This protein binds this small molecule.
Small molecule (SMILES): C/C(NCc1cnc(C)nc1N)=C(/S)CCO[P](=O)([O-])O[P](=O)([O-])O

Sequence of chain 4.A:
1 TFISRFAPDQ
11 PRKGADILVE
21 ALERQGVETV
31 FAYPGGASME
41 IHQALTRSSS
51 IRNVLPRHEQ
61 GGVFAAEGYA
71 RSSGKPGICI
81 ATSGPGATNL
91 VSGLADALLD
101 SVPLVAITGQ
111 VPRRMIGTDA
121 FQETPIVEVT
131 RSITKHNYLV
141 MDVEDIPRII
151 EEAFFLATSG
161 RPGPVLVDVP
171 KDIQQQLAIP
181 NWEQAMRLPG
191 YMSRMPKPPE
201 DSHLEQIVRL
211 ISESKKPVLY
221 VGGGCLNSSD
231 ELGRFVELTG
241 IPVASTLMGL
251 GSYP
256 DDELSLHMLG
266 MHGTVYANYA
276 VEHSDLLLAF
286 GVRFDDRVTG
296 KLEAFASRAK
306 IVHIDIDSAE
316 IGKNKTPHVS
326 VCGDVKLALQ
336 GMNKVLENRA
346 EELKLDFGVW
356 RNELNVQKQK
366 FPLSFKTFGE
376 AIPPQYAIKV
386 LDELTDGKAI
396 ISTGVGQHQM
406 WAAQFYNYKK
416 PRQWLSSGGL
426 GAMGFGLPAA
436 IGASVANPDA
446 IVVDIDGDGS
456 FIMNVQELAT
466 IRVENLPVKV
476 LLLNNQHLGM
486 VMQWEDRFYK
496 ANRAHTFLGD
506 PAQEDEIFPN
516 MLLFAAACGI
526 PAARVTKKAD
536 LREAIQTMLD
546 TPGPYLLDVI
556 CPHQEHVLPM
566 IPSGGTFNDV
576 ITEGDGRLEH

Sequence of chain 1.A:
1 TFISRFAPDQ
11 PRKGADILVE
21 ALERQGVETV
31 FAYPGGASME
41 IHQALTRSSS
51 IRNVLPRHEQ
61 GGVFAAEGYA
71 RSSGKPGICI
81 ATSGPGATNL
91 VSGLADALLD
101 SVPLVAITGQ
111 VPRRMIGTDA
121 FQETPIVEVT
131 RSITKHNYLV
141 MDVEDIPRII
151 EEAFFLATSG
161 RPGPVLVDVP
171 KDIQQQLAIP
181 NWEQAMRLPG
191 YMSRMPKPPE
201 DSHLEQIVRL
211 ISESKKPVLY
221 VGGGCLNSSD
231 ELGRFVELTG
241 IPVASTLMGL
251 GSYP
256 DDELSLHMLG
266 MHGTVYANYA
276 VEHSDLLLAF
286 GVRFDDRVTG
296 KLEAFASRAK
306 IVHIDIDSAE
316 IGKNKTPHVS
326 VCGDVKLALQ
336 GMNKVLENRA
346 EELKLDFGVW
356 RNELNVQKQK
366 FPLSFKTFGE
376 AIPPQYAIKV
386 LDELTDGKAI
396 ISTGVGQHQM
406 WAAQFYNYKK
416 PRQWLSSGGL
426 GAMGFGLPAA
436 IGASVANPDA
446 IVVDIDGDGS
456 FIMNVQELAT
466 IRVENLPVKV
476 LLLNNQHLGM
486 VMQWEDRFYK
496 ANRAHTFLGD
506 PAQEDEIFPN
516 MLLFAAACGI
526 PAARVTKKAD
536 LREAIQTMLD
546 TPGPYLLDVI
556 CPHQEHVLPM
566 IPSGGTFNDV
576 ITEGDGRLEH

Binding-site contacts:
Ligand atom S1 contacts residue VAL400 of chain 1.A at 3.4 Å (h-bond).
Ligand atom O1B contacts residue HIS403 of chain 1.A at 2.9 Å (h-bond).
Ligand atom O2A contacts residue GLY454 of chain 1.A at 3.6 Å (h-bond).
Ligand atom C5' contacts residue MET428 of chain 1.A at 3.6 Å (hydrophobic).
Ligand atom O1A contacts residue ASP453 of chain 1.A at 2.9 Å (salt-bridge).
Ligand atom N4' contacts residue GLY426 of chain 1.A at 3.0 Å (h-bond).
Ligand atom N4' contacts residue GLN122 of chain 4.A at 3.1 Å (h-bond).
Ligand atom O2B contacts residue GLY484 of chain 1.A at 3.3 Å (h-bond).
Ligand atom PB contacts residue HIS403 of chain 1.A at 3.6 Å.
Ligand atom S1 contacts residue GLY401 of chain 1.A at 3.5 Å.
Ligand atom PA contacts residue MG1 of chain 1.B at 3.2 Å.
Ligand atom C7' contacts residue PRO34 of chain 4.A at 3.5 Å (hydrophobic).
Ligand atom PB contacts residue GLN402 of chain 1.A at 3.6 Å.
Ligand atom O3A contacts residue MG1 of chain 1.B at 3.5 Å.
Ligand atom C4' contacts residue MET428 of chain 1.A at 3.5 Å (hydrophobic).
Ligand atom N3' contacts residue MET428 of chain 1.A at 3.2 Å (h-bond).
Ligand atom O3A contacts residue HIS403 of chain 1.A at 3.0 Å (h-bond).
Ligand atom O7 contacts residue LEU483 of chain 1.A at 3.4 Å.
Ligand atom O2A contacts residue VAL400 of chain 1.A at 3.6 Å (h-bond).
Ligand atom N1' contacts residue GLU59 of chain 4.A at 2.8 Å (salt-bridge).
Ligand atom C4 contacts residue MET428 of chain 1.A at 3.5 Å (hydrophobic).
Ligand atom O3B contacts residue MG1 of chain 1.B at 2.0 Å.
Ligand atom C7 contacts residue VAL400 of chain 1.A at 3.4 Å (hydrophobic).
Ligand atom O2B contacts residue GLY401 of chain 1.A at 3.4 Å.
Ligand atom O3B contacts residue HIS482 of chain 1.A at 3.2 Å (h-bond).
Ligand atom O3B contacts residue ASN480 of chain 1.A at 2.8 Å (h-bond).
Ligand atom O1A contacts residue MG1 of chain 1.B at 2.1 Å.
Ligand atom O2A contacts residue SER455 of chain 1.A at 2.6 Å (h-bond).
Ligand atom O1B contacts residue GLN402 of chain 1.A at 3.3 Å (h-bond).
Ligand atom O3B contacts residue GLY484 of chain 1.A at 2.8 Å (h-bond).
Ligand atom CM2 contacts residue ASN89 of chain 4.A at 3.4 Å.
Ligand atom O2B contacts residue GLN402 of chain 1.A at 2.8 Å (h-bond).
Ligand atom PB contacts residue MG1 of chain 1.B at 3.3 Å.
Ligand atom O2B contacts residue MET485 of chain 1.A at 3.1 Å (h-bond).
Ligand atom CM2 contacts residue MET428 of chain 1.A at 3.6 Å (hydrophobic).
Ligand atom O1A contacts residue HIS482 of chain 1.A at 3.1 Å (h-bond).
Ligand atom O1A contacts residue GLY454 of chain 1.A at 2.9 Å (h-bond).
Ligand atom CM4 contacts residue PRO34 of chain 4.A at 3.2 Å (hydrophobic).
Ligand atom C6' contacts residue GLU59 of chain 4.A at 3.2 Å.
Ligand atom CM4 contacts residue MET428 of chain 1.A at 3.5 Å (hydrophobic).